Sequence of chain 2.A:
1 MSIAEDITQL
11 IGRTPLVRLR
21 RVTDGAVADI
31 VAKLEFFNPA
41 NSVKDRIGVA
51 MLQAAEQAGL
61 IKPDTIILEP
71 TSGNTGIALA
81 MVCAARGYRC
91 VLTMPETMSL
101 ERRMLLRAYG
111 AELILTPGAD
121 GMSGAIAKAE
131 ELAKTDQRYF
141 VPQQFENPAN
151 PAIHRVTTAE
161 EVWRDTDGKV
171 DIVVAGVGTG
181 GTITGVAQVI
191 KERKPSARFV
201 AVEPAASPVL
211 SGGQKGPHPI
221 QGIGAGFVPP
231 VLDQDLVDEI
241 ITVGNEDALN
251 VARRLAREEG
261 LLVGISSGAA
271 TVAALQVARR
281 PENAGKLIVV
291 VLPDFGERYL

The protein below binds the small molecule below.
Small molecule (SMILES): CN1C(=O)/C(=C/c2ccccc2OCC(=O)O)S/C1=N\c1cccc(C(=O)O)c1

Binding-site contacts:
Ligand atom C5 contacts residue ILE126 of chain 2.A at 3.7 Å (hydrophobic).
Ligand atom C9 contacts residue ILE126 of chain 2.A at 3.9 Å (hydrophobic).
Ligand atom O4 contacts residue PHE227 of chain 2.A at 3.7 Å.
Ligand atom O6 contacts residue SER72 of chain 2.A at 2.8 Å (h-bond).
Ligand atom C7 contacts residue ILE126 of chain 2.A at 3.6 Å (hydrophobic).
Ligand atom C19 contacts residue THR71 of chain 2.A at 3.4 Å.
Ligand atom C9 contacts residue PHE227 of chain 2.A at 3.8 Å (hydrophobic).
Ligand atom C16 contacts residue PHE145 of chain 2.A at 3.9 Å (hydrophobic).
Ligand atom C19 contacts residue GLY73 of chain 2.A at 3.9 Å.
Ligand atom O1 contacts residue ALA225 of chain 2.A at 3.1 Å (h-bond).
Ligand atom O2 contacts residue PHE227 of chain 2.A at 3.3 Å.
Ligand atom C13 contacts residue ALA225 of chain 2.A at 3.8 Å (hydrophobic).
Ligand atom C6 contacts residue PHE145 of chain 2.A at 3.7 Å (hydrophobic).
Ligand atom C19 contacts residue SER72 of chain 2.A at 3.9 Å.
Ligand atom C10 contacts residue PHE227 of chain 2.A at 3.3 Å (hydrophobic).
Ligand atom C3 contacts residue ALA225 of chain 2.A at 3.2 Å (hydrophobic).
Ligand atom O6 contacts residue GLY73 of chain 2.A at 3.6 Å.
Ligand atom O6 contacts residue THR71 of chain 2.A at 3.4 Å (h-bond).
Ligand atom C7 contacts residue PHE145 of chain 2.A at 3.5 Å (hydrophobic).
Ligand atom C12 contacts residue PHE227 of chain 2.A at 3.7 Å (hydrophobic).
Ligand atom C4 contacts residue ALA225 of chain 2.A at 3.8 Å (hydrophobic).
Ligand atom O3 contacts residue PHE227 of chain 2.A at 3.7 Å.
Ligand atom C19 contacts residue GLN144 of chain 2.A at 3.3 Å.
Ligand atom C8 contacts residue ILE126 of chain 2.A at 3.8 Å (hydrophobic).
Ligand atom C2 contacts residue ALA225 of chain 2.A at 3.0 Å (hydrophobic).
Ligand atom O5 contacts residue THR75 of chain 2.A at 3.9 Å.
Ligand atom O5 contacts residue GLY73 of chain 2.A at 3.6 Å.
Ligand atom C10 contacts residue ILE126 of chain 2.A at 3.8 Å (hydrophobic).
Ligand atom C16 contacts residue GLY222 of chain 2.A at 3.5 Å.
Ligand atom O5 contacts residue THR71 of chain 2.A at 2.5 Å (h-bond).
Ligand atom N1 contacts residue ALA225 of chain 2.A at 3.5 Å (h-bond).
Ligand atom C18 contacts residue GLN144 of chain 2.A at 3.8 Å.
Ligand atom O1 contacts residue LYS215 of chain 2.A at 2.9 Å (salt-bridge).
Ligand atom C1 contacts residue GLY224 of chain 2.A at 3.6 Å.
Ligand atom S contacts residue PHE145 of chain 2.A at 3.8 Å.
Ligand atom C5 contacts residue PHE227 of chain 2.A at 3.6 Å (hydrophobic).
Ligand atom O5 contacts residue GLN144 of chain 2.A at 2.9 Å (h-bond).
Ligand atom C15 contacts residue GLY222 of chain 2.A at 3.6 Å.
Ligand atom C17 contacts residue GLN144 of chain 2.A at 3.9 Å.
Ligand atom C6 contacts residue ILE126 of chain 2.A at 3.6 Å (hydrophobic).